The small molecule below binds the protein below.
Small molecule (SMILES): CC(=O)N[C@@H]1[C@@H](O)[C@H](O)[C@@H](CO)O[C@H]1O

Binding-site contacts:
Ligand atom C8 contacts residue HIS225 of chain 1.A at 4.2 Å.
Ligand atom C5 contacts residue GLU415 of chain 1.A at 4.5 Å.
Ligand atom O5 contacts residue ASN275 of chain 1.A at 2.4 Å (h-bond).
Ligand atom O6 contacts residue PHE167 of chain 1.A at 4.5 Å.
Ligand atom O7 contacts residue GLU250 of chain 1.A at 2.8 Å (salt-bridge).
Ligand atom O7 contacts residue TYR252 of chain 1.A at 3.7 Å.
Ligand atom C6 contacts residue GLU415 of chain 1.A at 3.4 Å.
Ligand atom C8 contacts residue HIS253 of chain 1.A at 3.7 Å.
Ligand atom C8 contacts residue ASN275 of chain 1.A at 3.9 Å.
Ligand atom C3 contacts residue ASN275 of chain 1.A at 3.7 Å.
Ligand atom C1 contacts residue ASN275 of chain 1.A at 1.4 Å.
Ligand atom O7 contacts residue TYR251 of chain 1.A at 3.6 Å.
Ligand atom C7 contacts residue HIS253 of chain 1.A at 4.5 Å.
Ligand atom O5 contacts residue GLU415 of chain 1.A at 4.4 Å.
Ligand atom N2 contacts residue ASN275 of chain 1.A at 2.7 Å (h-bond).
Ligand atom N2 contacts residue GLU250 of chain 1.A at 4.1 Å.
Ligand atom C4 contacts residue ASN275 of chain 1.A at 4.1 Å.
Ligand atom O7 contacts residue ASN275 of chain 1.A at 4.4 Å.
Ligand atom C7 contacts residue ASN275 of chain 1.A at 3.5 Å.
Ligand atom C7 contacts residue GLU250 of chain 1.A at 3.8 Å.
Ligand atom C2 contacts residue ASN275 of chain 1.A at 2.3 Å.
Ligand atom C7 contacts residue TYR252 of chain 1.A at 4.5 Å (hydrophobic).
Ligand atom O6 contacts residue GLU415 of chain 1.A at 3.6 Å.
Ligand atom C5 contacts residue ASN275 of chain 1.A at 3.7 Å.

Sequence of chain 1.A:
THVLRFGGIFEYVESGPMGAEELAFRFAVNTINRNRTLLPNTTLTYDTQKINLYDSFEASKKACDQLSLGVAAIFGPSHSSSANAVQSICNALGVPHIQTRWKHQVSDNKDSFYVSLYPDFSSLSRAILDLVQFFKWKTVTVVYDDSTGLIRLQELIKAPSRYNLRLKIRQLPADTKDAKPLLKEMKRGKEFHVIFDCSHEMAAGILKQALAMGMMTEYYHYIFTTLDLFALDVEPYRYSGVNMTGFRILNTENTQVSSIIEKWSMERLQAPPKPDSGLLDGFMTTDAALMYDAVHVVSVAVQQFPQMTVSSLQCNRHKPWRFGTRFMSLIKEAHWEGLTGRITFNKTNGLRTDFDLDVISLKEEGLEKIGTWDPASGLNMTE